Sequence of chain 14.F:
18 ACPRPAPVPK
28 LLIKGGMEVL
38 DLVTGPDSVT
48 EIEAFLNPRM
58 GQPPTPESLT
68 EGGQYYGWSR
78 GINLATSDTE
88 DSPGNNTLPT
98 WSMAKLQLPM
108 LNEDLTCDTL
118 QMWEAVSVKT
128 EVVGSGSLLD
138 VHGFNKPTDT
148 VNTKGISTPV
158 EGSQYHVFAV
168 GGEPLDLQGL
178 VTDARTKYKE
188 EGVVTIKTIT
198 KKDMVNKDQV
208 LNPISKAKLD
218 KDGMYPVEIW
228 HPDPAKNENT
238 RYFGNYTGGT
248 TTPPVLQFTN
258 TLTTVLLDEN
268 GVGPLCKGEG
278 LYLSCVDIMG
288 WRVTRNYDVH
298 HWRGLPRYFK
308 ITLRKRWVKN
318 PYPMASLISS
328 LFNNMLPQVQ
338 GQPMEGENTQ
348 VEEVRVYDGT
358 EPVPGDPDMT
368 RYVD

Binding-site contacts:
Ligand atom C3 contacts residue GLY78 of chain 15.F at 4.1 Å.
Ligand atom C3 contacts residue HIS298 of chain 15.F at 4.1 Å.
Ligand atom O1A contacts residue GLY78 of chain 15.F at 3.7 Å.
Ligand atom O8 contacts residue TYR72 of chain 15.F at 3.9 Å.
Ligand atom C5 contacts residue TYR72 of chain 15.F at 3.5 Å (hydrophobic).
Ligand atom C1 contacts residue ARG77 of chain 15.F at 3.1 Å.
Ligand atom C6 contacts residue ASN93 of chain 15.F at 3.1 Å.
Ligand atom C1 contacts residue TYR72 of chain 15.F at 4.0 Å (hydrophobic).
Ligand atom C3 contacts residue GLY78 of chain 15.F at 3.9 Å.
Ligand atom O3 contacts residue GLY78 of chain 15.F at 3.6 Å.
Ligand atom O4 contacts residue THR291 of chain 15.F at 3.4 Å.
Ligand atom O4 contacts residue ASN80 of chain 15.F at 4.0 Å.
Ligand atom C4 contacts residue HIS298 of chain 15.F at 4.0 Å.
Ligand atom C10 contacts residue TYR72 of chain 15.F at 4.1 Å (hydrophobic).
Ligand atom C11 contacts residue ASP85 of chain 14.F at 4.2 Å.
Ligand atom C2 contacts residue GLY78 of chain 15.F at 4.1 Å.
Ligand atom C5 contacts residue ASN93 of chain 15.F at 4.1 Å.
Ligand atom O1A contacts residue ARG77 of chain 15.F at 3.0 Å (salt-bridge).
Ligand atom O1A contacts residue SER89 of chain 15.F at 4.1 Å.
Ligand atom O4 contacts residue GLY78 of chain 15.F at 3.2 Å.
Ligand atom C3 contacts residue ARG77 of chain 15.F at 4.1 Å.
Ligand atom C1 contacts residue GLY78 of chain 15.F at 4.1 Å.
Ligand atom O6 contacts residue ASN93 of chain 15.F at 3.0 Å (h-bond).
Ligand atom O3 contacts residue VAL296 of chain 15.F at 4.3 Å.
Ligand atom C1 contacts residue SER89 of chain 15.F at 4.2 Å.
Ligand atom C8 contacts residue ARG77 of chain 15.F at 4.1 Å.
Ligand atom O4 contacts residue HIS298 of chain 15.F at 3.0 Å (h-bond).
Ligand atom C4 contacts residue TYR72 of chain 15.F at 3.4 Å (hydrophobic).
Ligand atom C4 contacts residue GLY78 of chain 15.F at 3.4 Å.
Ligand atom C6 contacts residue TYR72 of chain 15.F at 3.8 Å (hydrophobic).
Ligand atom O4 contacts residue TYR72 of chain 15.F at 3.8 Å.
Ligand atom O8 contacts residue GLU87 of chain 15.F at 3.9 Å.
Ligand atom O1B contacts residue ARG77 of chain 15.F at 2.5 Å (salt-bridge).
Ligand atom O8 contacts residue ARG77 of chain 15.F at 3.1 Å (salt-bridge).
Ligand atom O1B contacts residue SER89 of chain 15.F at 3.5 Å (h-bond).
Ligand atom O4 contacts residue ILE79 of chain 15.F at 3.6 Å (h-bond).
Ligand atom N5 contacts residue TYR72 of chain 15.F at 3.0 Å (h-bond).
Ligand atom C6 contacts residue ARG77 of chain 15.F at 4.3 Å.
Ligand atom O1A contacts residue TYR72 of chain 15.F at 3.1 Å.
Ligand atom C3 contacts residue VAL296 of chain 15.F at 3.7 Å (hydrophobic).

A protein and the small-molecule ligand that binds it are described below.
Small molecule (SMILES): CC(=O)N[C@@H]1[C@@H](O[C@@H]2O[C@H](CO)[C@H](O)[C@H](O[C@]3(C(=O)O)C[C@H](O)[C@@H](NC(C)=O)[C@H]([C@H](O)[C@H](O)CO)O3)[C@H]2O)[C@H](O)[C@@H](CO[C@]2(C(=O)O)C[C@H](O)[C@@H](NC(C)=O)[C@H]([C@H](O)[C@H](O)CO)O2)O[C@H]1O

Sequence of chain 15.F:
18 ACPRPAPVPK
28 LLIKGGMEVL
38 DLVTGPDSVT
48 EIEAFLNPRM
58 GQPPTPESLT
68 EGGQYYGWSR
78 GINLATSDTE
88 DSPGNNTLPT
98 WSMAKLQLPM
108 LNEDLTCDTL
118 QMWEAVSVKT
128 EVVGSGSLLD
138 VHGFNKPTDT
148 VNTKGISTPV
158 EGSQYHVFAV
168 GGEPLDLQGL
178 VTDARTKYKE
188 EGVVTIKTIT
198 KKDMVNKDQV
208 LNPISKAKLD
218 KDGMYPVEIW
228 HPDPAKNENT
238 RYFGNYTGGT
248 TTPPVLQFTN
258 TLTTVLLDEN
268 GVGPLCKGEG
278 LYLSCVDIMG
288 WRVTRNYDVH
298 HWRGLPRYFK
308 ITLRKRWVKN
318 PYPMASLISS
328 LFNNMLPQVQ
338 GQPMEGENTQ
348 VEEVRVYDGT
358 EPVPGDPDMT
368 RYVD